A protein and the small-molecule ligand that binds it are described below.
Small molecule (SMILES): O=C(O)C[C@H](NC(=O)CP(=O)(O)O)C(=O)O

Sequence of chain 2.C:
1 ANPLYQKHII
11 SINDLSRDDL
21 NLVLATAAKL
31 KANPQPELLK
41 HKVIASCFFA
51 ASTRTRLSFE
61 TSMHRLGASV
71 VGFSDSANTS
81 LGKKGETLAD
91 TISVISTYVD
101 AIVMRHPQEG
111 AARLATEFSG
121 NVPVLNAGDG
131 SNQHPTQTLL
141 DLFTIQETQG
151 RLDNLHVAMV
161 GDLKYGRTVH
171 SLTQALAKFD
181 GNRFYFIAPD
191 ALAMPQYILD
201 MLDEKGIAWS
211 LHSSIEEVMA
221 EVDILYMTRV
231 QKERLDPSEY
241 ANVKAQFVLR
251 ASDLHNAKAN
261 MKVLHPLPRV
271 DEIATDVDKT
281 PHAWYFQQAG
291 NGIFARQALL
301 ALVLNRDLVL

Sequence of chain 1.C:
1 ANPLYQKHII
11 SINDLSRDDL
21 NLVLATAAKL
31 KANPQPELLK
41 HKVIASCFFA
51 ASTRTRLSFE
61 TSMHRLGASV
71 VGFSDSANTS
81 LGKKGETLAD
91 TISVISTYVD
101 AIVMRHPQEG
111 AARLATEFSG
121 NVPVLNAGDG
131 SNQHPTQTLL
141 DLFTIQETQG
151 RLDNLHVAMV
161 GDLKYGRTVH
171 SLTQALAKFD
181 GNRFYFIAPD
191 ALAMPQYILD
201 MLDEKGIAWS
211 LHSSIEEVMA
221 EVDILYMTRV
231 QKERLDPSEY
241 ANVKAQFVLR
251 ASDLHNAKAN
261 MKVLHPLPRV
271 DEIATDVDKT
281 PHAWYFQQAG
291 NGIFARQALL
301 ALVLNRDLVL

Binding-site contacts:
Ligand atom O5 contacts residue GLN231 of chain 2.C at 3.5 Å (h-bond).
Ligand atom C3 contacts residue LEU267 of chain 2.C at 3.4 Å (hydrophobic).
Ligand atom O3 contacts residue ARG167 of chain 2.C at 2.9 Å (salt-bridge).
Ligand atom N2 contacts residue LEU267 of chain 2.C at 2.7 Å (h-bond).
Ligand atom C4 contacts residue ARG167 of chain 2.C at 3.4 Å.
Ligand atom C3 contacts residue THR168 of chain 2.C at 3.6 Å.
Ligand atom O4 contacts residue LYS84 of chain 1.C at 3.0 Å (salt-bridge).
Ligand atom C2 contacts residue THR168 of chain 2.C at 3.6 Å.
Ligand atom O3 contacts residue ARG105 of chain 2.C at 3.6 Å.
Ligand atom O1 contacts residue THR55 of chain 2.C at 2.9 Å (h-bond).
Ligand atom P contacts residue SER52 of chain 2.C at 3.6 Å.
Ligand atom O4 contacts residue GLN231 of chain 2.C at 3.7 Å.
Ligand atom O2 contacts residue THR168 of chain 2.C at 3.2 Å.
Ligand atom O3P contacts residue ARG105 of chain 2.C at 3.3 Å (salt-bridge).
Ligand atom O3P contacts residue THR55 of chain 2.C at 2.5 Å (h-bond).
Ligand atom C5 contacts residue ARG229 of chain 2.C at 3.6 Å.
Ligand atom O2P contacts residue SER52 of chain 2.C at 3.7 Å.
Ligand atom O1 contacts residue ARG105 of chain 2.C at 3.1 Å (salt-bridge).
Ligand atom O1P contacts residue ARG105 of chain 2.C at 3.1 Å (salt-bridge).
Ligand atom C1 contacts residue LEU267 of chain 2.C at 3.3 Å (hydrophobic).
Ligand atom O2 contacts residue HIS134 of chain 2.C at 2.9 Å.
Ligand atom P contacts residue ARG54 of chain 2.C at 3.4 Å.
Ligand atom C1P contacts residue LEU267 of chain 2.C at 3.2 Å (hydrophobic).
Ligand atom C1P contacts residue ARG54 of chain 2.C at 3.0 Å.
Ligand atom P contacts residue SER80 of chain 1.C at 3.5 Å.
Ligand atom O5 contacts residue ARG229 of chain 2.C at 2.8 Å (salt-bridge).
Ligand atom O3P contacts residue ARG54 of chain 2.C at 3.7 Å.
Ligand atom C5 contacts residue LEU267 of chain 2.C at 3.5 Å (hydrophobic).
Ligand atom C2 contacts residue LEU267 of chain 2.C at 3.5 Å (hydrophobic).
Ligand atom O1P contacts residue SER80 of chain 1.C at 2.8 Å (h-bond).
Ligand atom O3 contacts residue LYS84 of chain 1.C at 3.0 Å (salt-bridge).
Ligand atom O2P contacts residue SER80 of chain 1.C at 3.1 Å (h-bond).
Ligand atom O2P contacts residue THR53 of chain 2.C at 2.8 Å (h-bond).
Ligand atom O1 contacts residue HIS134 of chain 2.C at 2.9 Å (h-bond).
Ligand atom O3P contacts residue SER52 of chain 2.C at 2.5 Å (h-bond).
Ligand atom O4 contacts residue ARG229 of chain 2.C at 3.0 Å (salt-bridge).
Ligand atom O2 contacts residue ARG167 of chain 2.C at 2.6 Å (salt-bridge).
Ligand atom O2P contacts residue ARG54 of chain 2.C at 2.5 Å (salt-bridge).
Ligand atom O1P contacts residue LYS84 of chain 1.C at 3.0 Å (salt-bridge).
Ligand atom C4 contacts residue HIS134 of chain 2.C at 3.5 Å.